This small molecule binds to this protein.
Small molecule (SMILES): Nc1ncnc2c1ncn2[C@H]1C[C@H](O)[C@@H](CO[P](=O)(O)O[P](=O)(O)OP(=O)(O)O)O1

Sequence of chain 1.O:
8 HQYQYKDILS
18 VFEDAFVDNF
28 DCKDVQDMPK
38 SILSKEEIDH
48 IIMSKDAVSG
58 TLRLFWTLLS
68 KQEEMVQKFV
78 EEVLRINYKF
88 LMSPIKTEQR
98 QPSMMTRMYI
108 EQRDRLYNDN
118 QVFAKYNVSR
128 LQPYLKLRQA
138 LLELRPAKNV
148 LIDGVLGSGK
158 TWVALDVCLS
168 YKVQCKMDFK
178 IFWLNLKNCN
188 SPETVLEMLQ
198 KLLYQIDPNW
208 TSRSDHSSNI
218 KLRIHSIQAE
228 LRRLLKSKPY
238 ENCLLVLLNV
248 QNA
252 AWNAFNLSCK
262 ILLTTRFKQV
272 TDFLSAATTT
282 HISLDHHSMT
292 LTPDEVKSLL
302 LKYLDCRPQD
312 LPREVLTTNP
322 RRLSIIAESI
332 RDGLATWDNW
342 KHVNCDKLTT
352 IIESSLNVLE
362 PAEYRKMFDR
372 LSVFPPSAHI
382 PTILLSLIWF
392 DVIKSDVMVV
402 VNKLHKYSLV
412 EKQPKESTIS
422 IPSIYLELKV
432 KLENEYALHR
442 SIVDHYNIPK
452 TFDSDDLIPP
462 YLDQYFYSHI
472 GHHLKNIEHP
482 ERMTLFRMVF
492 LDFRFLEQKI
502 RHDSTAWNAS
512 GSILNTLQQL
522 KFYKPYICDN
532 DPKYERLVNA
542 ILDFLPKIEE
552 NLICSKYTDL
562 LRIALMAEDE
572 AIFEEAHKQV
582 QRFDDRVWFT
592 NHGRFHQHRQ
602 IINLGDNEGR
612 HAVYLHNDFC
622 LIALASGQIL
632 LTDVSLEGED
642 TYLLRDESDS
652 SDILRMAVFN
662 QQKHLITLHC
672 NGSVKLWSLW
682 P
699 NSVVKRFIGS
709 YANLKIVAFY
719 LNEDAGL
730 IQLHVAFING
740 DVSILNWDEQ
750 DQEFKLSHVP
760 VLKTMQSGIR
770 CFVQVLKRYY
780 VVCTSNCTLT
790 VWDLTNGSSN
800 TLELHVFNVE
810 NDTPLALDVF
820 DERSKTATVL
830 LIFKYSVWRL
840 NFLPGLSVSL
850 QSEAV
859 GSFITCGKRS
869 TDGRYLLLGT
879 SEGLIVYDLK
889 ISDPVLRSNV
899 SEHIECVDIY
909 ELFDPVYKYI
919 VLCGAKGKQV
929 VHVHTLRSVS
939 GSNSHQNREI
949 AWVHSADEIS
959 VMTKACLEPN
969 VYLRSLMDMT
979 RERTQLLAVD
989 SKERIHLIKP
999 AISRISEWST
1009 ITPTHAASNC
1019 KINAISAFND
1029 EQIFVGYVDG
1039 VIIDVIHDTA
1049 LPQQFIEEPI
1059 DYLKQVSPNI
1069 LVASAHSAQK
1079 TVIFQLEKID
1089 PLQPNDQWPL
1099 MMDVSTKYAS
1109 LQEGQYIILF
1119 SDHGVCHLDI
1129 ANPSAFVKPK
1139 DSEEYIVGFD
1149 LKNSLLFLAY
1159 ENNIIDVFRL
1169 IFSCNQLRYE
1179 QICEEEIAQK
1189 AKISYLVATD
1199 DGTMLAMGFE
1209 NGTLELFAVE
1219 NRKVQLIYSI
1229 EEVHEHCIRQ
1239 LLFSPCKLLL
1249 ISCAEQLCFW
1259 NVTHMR

Binding-site contacts:
Ligand atom O1A contacts residue TRP159 of chain 1.O at 2.8 Å.
Ligand atom O2G contacts residue ARG267 of chain 1.O at 2.9 Å (salt-bridge).
Ligand atom O3G contacts residue ARG322 of chain 1.O at 3.4 Å (salt-bridge).
Ligand atom C1' contacts residue PRO321 of chain 1.O at 3.4 Å (hydrophobic).
Ligand atom O1G contacts residue ARG267 of chain 1.O at 3.2 Å (salt-bridge).
Ligand atom O1B contacts residue GLY156 of chain 1.O at 3.1 Å.
Ligand atom N1 contacts residue VAL125 of chain 1.O at 3.2 Å (h-bond).
Ligand atom O1G contacts residue LYS157 of chain 1.O at 3.2 Å (salt-bridge).
Ligand atom O1A contacts residue THR158 of chain 1.O at 3.6 Å (h-bond).
Ligand atom O2B contacts residue THR158 of chain 1.O at 2.7 Å (h-bond).
Ligand atom PG contacts residue LYS157 of chain 1.O at 3.0 Å.
Ligand atom N7 contacts residue TRP159 of chain 1.O at 3.7 Å.
Ligand atom O2G contacts residue GLY154 of chain 1.O at 2.8 Å (h-bond).
Ligand atom C3' contacts residue TRP159 of chain 1.O at 3.3 Å (hydrophobic).
Ligand atom C2 contacts residue LEU300 of chain 1.O at 3.3 Å (hydrophobic).
Ligand atom O2G contacts residue LYS157 of chain 1.O at 3.2 Å (salt-bridge).
Ligand atom O1A contacts residue GLY156 of chain 1.O at 3.0 Å.
Ligand atom PB contacts residue THR158 of chain 1.O at 3.2 Å.
Ligand atom PA contacts residue THR158 of chain 1.O at 3.4 Å.
Ligand atom C5' contacts residue TRP159 of chain 1.O at 3.5 Å (hydrophobic).
Ligand atom N9 contacts residue PRO321 of chain 1.O at 3.1 Å.
Ligand atom O1B contacts residue LYS157 of chain 1.O at 2.5 Å (salt-bridge).
Ligand atom PG contacts residue ARG267 of chain 1.O at 3.5 Å.
Ligand atom C8 contacts residue GLY156 of chain 1.O at 3.6 Å.
Ligand atom PB contacts residue LYS157 of chain 1.O at 3.4 Å.
Ligand atom O2A contacts residue THR158 of chain 1.O at 2.5 Å (h-bond).
Ligand atom O1B contacts residue THR158 of chain 1.O at 2.6 Å (h-bond).
Ligand atom C4 contacts residue PRO321 of chain 1.O at 3.5 Å (hydrophobic).
Ligand atom C2 contacts residue ASN124 of chain 1.O at 3.4 Å.
Ligand atom O2A contacts residue TRP159 of chain 1.O at 2.9 Å (h-bond).
Ligand atom N6 contacts residue SER126 of chain 1.O at 3.3 Å (h-bond).
Ligand atom C8 contacts residue PRO321 of chain 1.O at 3.3 Å (hydrophobic).
Ligand atom O3B contacts residue LYS157 of chain 1.O at 2.2 Å (salt-bridge).
Ligand atom O3' contacts residue TRP159 of chain 1.O at 3.5 Å.
Ligand atom C5' contacts residue ARG322 of chain 1.O at 3.4 Å.
Ligand atom N1 contacts residue ASN124 of chain 1.O at 3.2 Å.
Ligand atom O3B contacts residue GLY154 of chain 1.O at 3.0 Å (h-bond).
Ligand atom PA contacts residue TRP159 of chain 1.O at 3.5 Å.
Ligand atom O1G contacts residue ASN246 of chain 1.O at 3.3 Å (h-bond).
Ligand atom O5' contacts residue ARG322 of chain 1.O at 2.9 Å (salt-bridge).